Sequence of chain 1.B:
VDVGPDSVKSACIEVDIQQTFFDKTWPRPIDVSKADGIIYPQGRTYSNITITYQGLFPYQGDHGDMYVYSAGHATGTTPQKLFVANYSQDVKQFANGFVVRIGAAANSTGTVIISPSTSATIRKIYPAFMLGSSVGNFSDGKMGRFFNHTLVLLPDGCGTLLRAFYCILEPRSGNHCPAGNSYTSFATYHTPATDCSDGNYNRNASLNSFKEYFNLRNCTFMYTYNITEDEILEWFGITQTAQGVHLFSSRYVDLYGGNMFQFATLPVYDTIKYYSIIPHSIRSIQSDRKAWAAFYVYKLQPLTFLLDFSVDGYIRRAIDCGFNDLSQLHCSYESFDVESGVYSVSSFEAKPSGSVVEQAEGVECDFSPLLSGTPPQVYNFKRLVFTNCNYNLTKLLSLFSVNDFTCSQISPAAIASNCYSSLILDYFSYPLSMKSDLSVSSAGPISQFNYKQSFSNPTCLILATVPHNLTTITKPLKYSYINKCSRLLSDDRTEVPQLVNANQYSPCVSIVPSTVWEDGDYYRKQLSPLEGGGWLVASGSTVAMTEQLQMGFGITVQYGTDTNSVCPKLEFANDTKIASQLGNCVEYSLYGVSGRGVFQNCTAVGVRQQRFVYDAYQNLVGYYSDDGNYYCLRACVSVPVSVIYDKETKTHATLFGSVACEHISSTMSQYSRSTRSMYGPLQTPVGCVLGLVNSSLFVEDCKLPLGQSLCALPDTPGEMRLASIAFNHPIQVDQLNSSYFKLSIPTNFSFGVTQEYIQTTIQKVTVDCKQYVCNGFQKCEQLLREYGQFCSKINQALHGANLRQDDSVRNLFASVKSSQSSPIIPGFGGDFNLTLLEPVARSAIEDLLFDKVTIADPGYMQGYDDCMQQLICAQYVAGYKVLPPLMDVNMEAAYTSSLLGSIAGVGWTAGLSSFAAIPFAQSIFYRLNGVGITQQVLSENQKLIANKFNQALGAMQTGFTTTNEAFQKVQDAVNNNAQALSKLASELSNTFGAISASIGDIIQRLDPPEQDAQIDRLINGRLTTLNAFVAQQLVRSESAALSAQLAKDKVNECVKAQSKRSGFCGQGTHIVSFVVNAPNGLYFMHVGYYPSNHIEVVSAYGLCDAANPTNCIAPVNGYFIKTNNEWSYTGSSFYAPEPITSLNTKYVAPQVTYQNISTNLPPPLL

Sequence of chain 1.C:
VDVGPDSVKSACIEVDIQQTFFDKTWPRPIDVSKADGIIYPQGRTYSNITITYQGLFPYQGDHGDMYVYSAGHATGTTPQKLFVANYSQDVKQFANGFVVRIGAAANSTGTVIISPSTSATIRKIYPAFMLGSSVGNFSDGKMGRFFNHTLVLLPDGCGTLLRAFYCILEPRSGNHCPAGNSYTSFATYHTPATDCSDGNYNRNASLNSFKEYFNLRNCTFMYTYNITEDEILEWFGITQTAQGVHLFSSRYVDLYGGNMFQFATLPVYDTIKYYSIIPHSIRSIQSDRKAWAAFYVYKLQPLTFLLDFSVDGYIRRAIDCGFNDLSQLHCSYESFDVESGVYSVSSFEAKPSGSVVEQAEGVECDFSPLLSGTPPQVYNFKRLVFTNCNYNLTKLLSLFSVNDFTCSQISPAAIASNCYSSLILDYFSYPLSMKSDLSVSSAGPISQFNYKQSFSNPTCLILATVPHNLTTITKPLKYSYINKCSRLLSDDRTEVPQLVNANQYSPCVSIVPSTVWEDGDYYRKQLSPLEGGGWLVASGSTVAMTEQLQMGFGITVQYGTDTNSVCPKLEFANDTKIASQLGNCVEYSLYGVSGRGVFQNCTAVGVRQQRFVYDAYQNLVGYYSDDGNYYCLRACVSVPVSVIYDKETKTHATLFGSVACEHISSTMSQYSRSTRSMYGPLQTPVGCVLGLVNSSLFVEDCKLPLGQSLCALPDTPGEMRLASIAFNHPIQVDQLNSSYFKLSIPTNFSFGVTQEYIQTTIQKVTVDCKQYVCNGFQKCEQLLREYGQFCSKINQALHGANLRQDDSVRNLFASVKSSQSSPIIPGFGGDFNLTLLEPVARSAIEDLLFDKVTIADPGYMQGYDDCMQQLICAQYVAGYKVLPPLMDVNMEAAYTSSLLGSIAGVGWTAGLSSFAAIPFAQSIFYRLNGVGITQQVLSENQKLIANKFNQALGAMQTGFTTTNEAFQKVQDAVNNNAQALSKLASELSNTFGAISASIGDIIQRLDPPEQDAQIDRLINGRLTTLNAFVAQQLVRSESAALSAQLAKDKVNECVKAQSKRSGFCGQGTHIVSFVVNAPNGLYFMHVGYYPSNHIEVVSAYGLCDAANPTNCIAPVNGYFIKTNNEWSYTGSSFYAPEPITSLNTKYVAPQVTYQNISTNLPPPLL

A small-molecule ligand and the protein it binds are described below.
Small molecule (SMILES): CC(=O)N[C@@H]1[C@@H](O)[C@H](O)[C@@H](CO)O[C@H]1O

Binding-site contacts:
Ligand atom O5 contacts residue PHE168 of chain 1.C at 3.6 Å.
Ligand atom N2 contacts residue ASN169 of chain 1.C at 2.9 Å (h-bond).
Ligand atom O4 contacts residue LYS546 of chain 1.B at 3.4 Å.
Ligand atom C6 contacts residue LYS546 of chain 1.B at 4.4 Å.
Ligand atom O3 contacts residue SER531 of chain 1.B at 3.4 Å (h-bond).
Ligand atom C7 contacts residue SER531 of chain 1.B at 3.8 Å.
Ligand atom O5 contacts residue ASN169 of chain 1.C at 2.4 Å (h-bond).
Ligand atom C8 contacts residue SER531 of chain 1.B at 3.7 Å.
Ligand atom C1 contacts residue LYS546 of chain 1.B at 4.2 Å.
Ligand atom C6 contacts residue PHE168 of chain 1.C at 3.6 Å (hydrophobic).
Ligand atom C5 contacts residue PHE168 of chain 1.C at 4.2 Å (hydrophobic).
Ligand atom O5 contacts residue LYS546 of chain 1.B at 4.2 Å.
Ligand atom C5 contacts residue ASN169 of chain 1.C at 3.7 Å.
Ligand atom C3 contacts residue SER531 of chain 1.B at 3.5 Å.
Ligand atom C2 contacts residue SER531 of chain 1.B at 3.8 Å.
Ligand atom C4 contacts residue LYS546 of chain 1.B at 4.0 Å.
Ligand atom O7 contacts residue ASN169 of chain 1.C at 3.0 Å (h-bond).
Ligand atom C5 contacts residue LYS546 of chain 1.B at 3.5 Å.
Ligand atom C2 contacts residue ASN169 of chain 1.C at 2.5 Å.
Ligand atom C3 contacts residue LYS546 of chain 1.B at 3.9 Å.
Ligand atom C3 contacts residue ASN169 of chain 1.C at 3.8 Å.
Ligand atom C8 contacts residue ASN169 of chain 1.C at 4.4 Å.
Ligand atom N2 contacts residue SER531 of chain 1.B at 2.9 Å (h-bond).
Ligand atom C4 contacts residue ASN169 of chain 1.C at 4.2 Å.
Ligand atom C7 contacts residue ASN169 of chain 1.C at 3.2 Å.
Ligand atom C1 contacts residue PHE168 of chain 1.C at 4.2 Å (hydrophobic).
Ligand atom C1 contacts residue ASN169 of chain 1.C at 1.4 Å.
Ligand atom O6 contacts residue PHE168 of chain 1.C at 3.6 Å.